Binding-site contacts:
Ligand atom C5 contacts residue VAL8 of chain 2.B at 4.0 Å (hydrophobic).
Ligand atom C11 contacts residue CYS47 of chain 2.A at 3.3 Å (hydrophobic).
Ligand atom S contacts residue SER50 of chain 2.A at 4.1 Å.
Ligand atom C contacts residue LEU223 of chain 2.A at 4.2 Å (hydrophobic).
Ligand atom C4 contacts residue ILE173 of chain 2.A at 4.0 Å (hydrophobic).
Ligand atom C4 contacts residue VAL8 of chain 2.B at 4.0 Å (hydrophobic).
Ligand atom F contacts residue PHE124 of chain 2.A at 3.7 Å.
Ligand atom F contacts residue VAL8 of chain 2.B at 4.2 Å.
Ligand atom C3 contacts residue PRO172 of chain 2.A at 3.4 Å (hydrophobic).
Ligand atom C7 contacts residue VAL8 of chain 2.B at 4.3 Å (hydrophobic).
Ligand atom C3 contacts residue ILE173 of chain 2.A at 4.3 Å (hydrophobic).
Ligand atom C3 contacts residue VAL8 of chain 2.B at 4.3 Å (hydrophobic).
Ligand atom C4 contacts residue LYS127 of chain 2.A at 4.5 Å.
Ligand atom C6 contacts residue VAL8 of chain 2.B at 3.6 Å (hydrophobic).
Ligand atom C6 contacts residue PHE124 of chain 2.A at 4.3 Å (hydrophobic).
Ligand atom S contacts residue CYS47 of chain 2.A at 2.2 Å (h-bond).
Ligand atom C8 contacts residue LEU223 of chain 2.A at 4.3 Å (hydrophobic).
Ligand atom C4 contacts residue GLY176 of chain 2.A at 4.2 Å.
Ligand atom C5 contacts residue PHE124 of chain 2.A at 4.0 Å (hydrophobic).
Ligand atom F contacts residue LYS127 of chain 2.A at 3.0 Å.
Ligand atom C2 contacts residue ILE224 of chain 2.A at 4.3 Å (hydrophobic).
Ligand atom C11 contacts residue VAL51 of chain 2.A at 4.0 Å (hydrophobic).
Ligand atom C3 contacts residue ILE224 of chain 2.A at 3.8 Å (hydrophobic).
Ligand atom C5 contacts residue LYS127 of chain 2.A at 4.0 Å.
Ligand atom C contacts residue VAL8 of chain 2.B at 4.0 Å (hydrophobic).
Ligand atom C2 contacts residue VAL8 of chain 2.B at 4.5 Å (hydrophobic).
Ligand atom C10 contacts residue CYS47 of chain 2.A at 3.7 Å (hydrophobic).
Ligand atom S contacts residue PHE124 of chain 2.A at 4.2 Å.
Ligand atom C4 contacts residue PRO172 of chain 2.A at 3.6 Å (hydrophobic).
Ligand atom O contacts residue ILE224 of chain 2.A at 3.9 Å.

A protein and the small-molecule ligand that binds it are described below.
Small molecule (SMILES): CC(C)(Oc1ccc(F)cc1)C(=O)NCCS

Sequence of chain 2.B:
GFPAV

Sequence of chain 2.A:
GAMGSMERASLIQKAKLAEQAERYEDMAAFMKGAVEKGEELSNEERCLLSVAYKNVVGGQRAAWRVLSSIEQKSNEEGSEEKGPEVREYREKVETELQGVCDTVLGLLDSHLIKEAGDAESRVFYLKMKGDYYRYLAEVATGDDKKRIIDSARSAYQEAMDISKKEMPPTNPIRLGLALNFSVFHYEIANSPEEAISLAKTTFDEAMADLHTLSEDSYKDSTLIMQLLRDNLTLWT